A protein and the small-molecule ligand that binds it are described below.
Small molecule (SMILES): Nc1nc2c(ncn2[C@H]2C[C@H](O)[C@@H](CO[P](=O)(O)O[P](=O)(O)OP(=O)(O)O)O2)c(=O)[nH]1

Sequence of chain 1.O:
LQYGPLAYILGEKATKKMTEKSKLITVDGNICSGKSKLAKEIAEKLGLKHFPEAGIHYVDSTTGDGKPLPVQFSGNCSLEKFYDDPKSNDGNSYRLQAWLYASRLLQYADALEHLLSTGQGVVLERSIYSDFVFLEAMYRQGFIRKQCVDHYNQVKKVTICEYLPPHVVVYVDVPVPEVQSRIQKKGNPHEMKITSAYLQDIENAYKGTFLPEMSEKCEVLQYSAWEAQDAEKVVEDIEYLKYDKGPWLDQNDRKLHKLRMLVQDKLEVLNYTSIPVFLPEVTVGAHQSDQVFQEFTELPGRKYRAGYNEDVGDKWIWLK

Binding-site contacts:
Ligand atom C6 contacts residue LEU123 of chain 1.O at 3.5 Å (hydrophobic).
Ligand atom O2B contacts residue CYS55 of chain 1.O at 3.4 Å (h-bond).
Ligand atom O1A contacts residue GLU76 of chain 1.O at 3.1 Å (salt-bridge).
Ligand atom PA contacts residue MG1 of chain 1.PB at 3.5 Å.
Ligand atom O2B contacts residue GLU214 of chain 1.O at 3.5 Å (salt-bridge).
Ligand atom O3G contacts residue GLY57 of chain 1.O at 3.3 Å (h-bond).
Ligand atom O1B contacts residue MG1 of chain 1.PB at 2.2 Å.
Ligand atom PB contacts residue CYS55 of chain 1.O at 3.3 Å.
Ligand atom PG contacts residue SER59 of chain 1.O at 3.5 Å.
Ligand atom O1A contacts residue MG1 of chain 1.PB at 2.5 Å.
Ligand atom PB contacts residue MG1 of chain 1.PB at 3.2 Å.
Ligand atom N3 contacts residue TYR106 of chain 1.O at 3.5 Å (h-bond).
Ligand atom C1' contacts residue TYR106 of chain 1.O at 3.5 Å (hydrophobic).
Ligand atom C2' contacts residue TYR106 of chain 1.O at 2.8 Å (hydrophobic).
Ligand atom O1A contacts residue LYS58 of chain 1.O at 3.4 Å (salt-bridge).
Ligand atom N7 contacts residue ARG149 of chain 1.O at 3.2 Å (salt-bridge).
Ligand atom O3' contacts residue LEU102 of chain 1.O at 3.1 Å.
Ligand atom C5 contacts residue ARG127 of chain 1.O at 3.5 Å.
Ligand atom N1 contacts residue LEU123 of chain 1.O at 3.1 Å.
Ligand atom O2A contacts residue ASN53 of chain 1.O at 3.2 Å (h-bond).
Ligand atom O6 contacts residue ARG127 of chain 1.O at 2.9 Å (salt-bridge).
Ligand atom O3B contacts residue CYS55 of chain 1.O at 3.2 Å.
Ligand atom C8 contacts residue GLU76 of chain 1.O at 3.4 Å.
Ligand atom O3G contacts residue SER56 of chain 1.O at 3.1 Å (h-bond).
Ligand atom O1G contacts residue MG1 of chain 1.PB at 2.5 Å.
Ligand atom O6 contacts residue PHE157 of chain 1.O at 2.9 Å.
Ligand atom O3A contacts residue CYS55 of chain 1.O at 2.6 Å (h-bond).
Ligand atom O2A contacts residue ARG149 of chain 1.O at 2.9 Å (salt-bridge).
Ligand atom O1G contacts residue SER59 of chain 1.O at 2.5 Å (h-bond).
Ligand atom N7 contacts residue ARG127 of chain 1.O at 3.1 Å (salt-bridge).
Ligand atom PG contacts residue MG1 of chain 1.PB at 3.6 Å.
Ligand atom O2G contacts residue SER59 of chain 1.O at 3.2 Å (h-bond).
Ligand atom O3G contacts residue CYS55 of chain 1.O at 3.6 Å.
Ligand atom O2A contacts residue ILE54 of chain 1.O at 3.6 Å.
Ligand atom O3' contacts residue TYR106 of chain 1.O at 2.5 Å (h-bond).
Ligand atom O3G contacts residue LYS58 of chain 1.O at 3.0 Å (salt-bridge).
Ligand atom C2 contacts residue LEU123 of chain 1.O at 3.3 Å (hydrophobic).
Ligand atom O3A contacts residue MG1 of chain 1.PB at 3.6 Å.
Ligand atom C6 contacts residue ARG127 of chain 1.O at 3.5 Å.
Ligand atom C3' contacts residue TYR106 of chain 1.O at 3.2 Å (hydrophobic).